The small molecule below binds the protein below.
Small molecule (SMILES): O=C([O-])C(=O)[O-]

Sequence of chain 1.G:
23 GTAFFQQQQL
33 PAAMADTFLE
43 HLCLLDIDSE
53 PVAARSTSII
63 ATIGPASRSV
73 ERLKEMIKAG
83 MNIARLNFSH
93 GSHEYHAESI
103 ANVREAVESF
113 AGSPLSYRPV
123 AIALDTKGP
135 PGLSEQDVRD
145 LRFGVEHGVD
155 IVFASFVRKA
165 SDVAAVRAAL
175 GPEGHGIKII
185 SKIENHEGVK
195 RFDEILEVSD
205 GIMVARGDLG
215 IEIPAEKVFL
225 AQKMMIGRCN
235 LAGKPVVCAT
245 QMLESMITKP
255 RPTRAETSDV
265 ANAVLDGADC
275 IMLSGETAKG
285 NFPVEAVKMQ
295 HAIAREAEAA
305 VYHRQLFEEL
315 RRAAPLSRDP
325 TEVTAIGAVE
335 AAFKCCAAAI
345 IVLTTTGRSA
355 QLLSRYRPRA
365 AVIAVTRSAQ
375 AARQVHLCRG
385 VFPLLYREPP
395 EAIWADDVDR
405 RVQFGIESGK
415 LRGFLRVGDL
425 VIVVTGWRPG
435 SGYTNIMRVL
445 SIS

Binding-site contacts:
Ligand atom C2 contacts residue MG1 of chain 1.NA at 2.8 Å.
Ligand atom O3 contacts residue ALA209 of chain 1.G at 3.2 Å.
Ligand atom C1 contacts residue ASP212 of chain 1.G at 3.8 Å.
Ligand atom C1 contacts residue THR244 of chain 1.G at 3.6 Å.
Ligand atom O4 contacts residue ALA209 of chain 1.G at 4.1 Å.
Ligand atom O1 contacts residue MG1 of chain 1.NA at 2.1 Å.
Ligand atom O4 contacts residue LYS186 of chain 1.G at 3.6 Å.
Ligand atom C1 contacts residue GLY211 of chain 1.G at 3.7 Å.
Ligand atom O2 contacts residue GLU188 of chain 1.G at 3.2 Å (salt-bridge).
Ligand atom O3 contacts residue MG1 of chain 1.NA at 4.0 Å.
Ligand atom C2 contacts residue THR244 of chain 1.G at 4.0 Å.
Ligand atom O2 contacts residue MG1 of chain 1.NA at 2.0 Å.
Ligand atom C2 contacts residue LYS186 of chain 1.G at 3.5 Å.
Ligand atom O2 contacts residue ALA209 of chain 1.G at 4.2 Å.
Ligand atom C1 contacts residue MG1 of chain 1.NA at 2.9 Å.
Ligand atom O4 contacts residue MET276 of chain 1.G at 4.1 Å.
Ligand atom O3 contacts residue ASP212 of chain 1.G at 3.9 Å.
Ligand atom O1 contacts residue ASP212 of chain 1.G at 2.9 Å (salt-bridge).
Ligand atom C1 contacts residue GLU188 of chain 1.G at 3.5 Å.
Ligand atom O1 contacts residue ALA209 of chain 1.G at 3.8 Å.
Ligand atom O4 contacts residue MET207 of chain 1.G at 4.1 Å.
Ligand atom O3 contacts residue THR244 of chain 1.G at 2.6 Å (h-bond).
Ligand atom O4 contacts residue ARG87 of chain 1.G at 4.1 Å.
Ligand atom C1 contacts residue ALA209 of chain 1.G at 3.5 Å (hydrophobic).
Ligand atom O4 contacts residue THR244 of chain 1.G at 3.5 Å (h-bond).
Ligand atom O2 contacts residue LYS186 of chain 1.G at 2.8 Å (salt-bridge).
Ligand atom C2 contacts residue ALA209 of chain 1.G at 3.8 Å (hydrophobic).
Ligand atom O3 contacts residue ARG210 of chain 1.G at 3.4 Å (salt-bridge).
Ligand atom C2 contacts residue GLU188 of chain 1.G at 3.7 Å.
Ligand atom O1 contacts residue GLU188 of chain 1.G at 2.8 Å (salt-bridge).
Ligand atom O3 contacts residue GLY211 of chain 1.G at 2.8 Å (h-bond).
Ligand atom O2 contacts residue ASP212 of chain 1.G at 4.1 Å.
Ligand atom O4 contacts residue MG1 of chain 1.NA at 4.1 Å.
Ligand atom C1 contacts residue ARG210 of chain 1.G at 4.3 Å.
Ligand atom O1 contacts residue GLY211 of chain 1.G at 3.8 Å.